Sequence of chain 1.H:
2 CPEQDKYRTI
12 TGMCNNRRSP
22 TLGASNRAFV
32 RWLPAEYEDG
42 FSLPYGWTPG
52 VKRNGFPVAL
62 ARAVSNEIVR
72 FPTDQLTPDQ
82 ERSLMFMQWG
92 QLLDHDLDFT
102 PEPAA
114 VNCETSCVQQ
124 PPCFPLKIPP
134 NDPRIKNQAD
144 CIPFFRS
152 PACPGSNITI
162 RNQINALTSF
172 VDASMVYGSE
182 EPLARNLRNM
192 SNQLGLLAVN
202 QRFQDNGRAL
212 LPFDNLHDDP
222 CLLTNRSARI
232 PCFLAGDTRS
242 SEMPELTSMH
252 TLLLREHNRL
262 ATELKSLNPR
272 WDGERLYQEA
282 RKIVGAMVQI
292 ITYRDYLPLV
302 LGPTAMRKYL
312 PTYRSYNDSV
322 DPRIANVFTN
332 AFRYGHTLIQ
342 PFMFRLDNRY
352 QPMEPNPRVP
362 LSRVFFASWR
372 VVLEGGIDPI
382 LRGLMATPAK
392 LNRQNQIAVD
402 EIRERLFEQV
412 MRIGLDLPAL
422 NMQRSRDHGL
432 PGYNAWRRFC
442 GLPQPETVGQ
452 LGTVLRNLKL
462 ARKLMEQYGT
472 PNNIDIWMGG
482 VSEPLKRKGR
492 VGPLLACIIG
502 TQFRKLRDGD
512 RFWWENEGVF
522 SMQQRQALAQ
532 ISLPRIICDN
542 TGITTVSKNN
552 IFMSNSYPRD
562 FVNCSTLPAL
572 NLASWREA

Binding-site contacts:
Ligand atom C5 contacts residue ASN158 of chain 1.H at 3.5 Å.
Ligand atom C2 contacts residue ASN158 of chain 1.H at 2.7 Å.
Ligand atom C4 contacts residue ASN158 of chain 1.H at 4.2 Å.
Ligand atom C7 contacts residue ASN158 of chain 1.H at 4.0 Å.
Ligand atom N2 contacts residue ASN158 of chain 1.H at 3.3 Å (h-bond).
Ligand atom O7 contacts residue ASN158 of chain 1.H at 4.0 Å.
Ligand atom C3 contacts residue ASN158 of chain 1.H at 3.9 Å.
Ligand atom O5 contacts residue ASN158 of chain 1.H at 2.2 Å (h-bond).
Ligand atom C1 contacts residue ASN158 of chain 1.H at 1.4 Å.

A protein and the small-molecule ligand that binds it are described below.
Small molecule (SMILES): CC(=O)N[C@H]1[C@H](O[C@H]2[C@H](O)[C@@H](NC(C)=O)CO[C@@H]2CO)O[C@H](CO)[C@@H](O)[C@@H]1O